A protein and the small-molecule ligand that binds it are described below.
Small molecule (SMILES): CC(=O)N[C@H]1[C@H](O[C@H]2[C@H](O)[C@@H](NC(C)=O)CO[C@@H]2CO)O[C@H](CO)[C@@H](O)[C@@H]1O

Binding-site contacts:
Ligand atom C7 contacts residue GLN206 of chain 2.A at 4.1 Å.
Ligand atom C8 contacts residue GLN206 of chain 2.A at 3.1 Å.
Ligand atom O5 contacts residue ASN269 of chain 2.A at 2.4 Å (h-bond).
Ligand atom C7 contacts residue ARG165 of chain 2.A at 3.8 Å.
Ligand atom C1 contacts residue ASN269 of chain 2.A at 1.4 Å.
Ligand atom O7 contacts residue THR208 of chain 2.A at 4.1 Å.
Ligand atom C8 contacts residue TYR265 of chain 2.A at 3.2 Å (hydrophobic).
Ligand atom C8 contacts residue ARG165 of chain 2.A at 3.8 Å.
Ligand atom O7 contacts residue GLN206 of chain 2.A at 4.4 Å.
Ligand atom C5 contacts residue ASN269 of chain 2.A at 3.7 Å.
Ligand atom O4 contacts residue GLN206 of chain 2.A at 4.4 Å.
Ligand atom O7 contacts residue TYR265 of chain 2.A at 3.7 Å.
Ligand atom C2 contacts residue ASN269 of chain 2.A at 2.5 Å.
Ligand atom C8 contacts residue THR208 of chain 2.A at 3.6 Å.
Ligand atom C8 contacts residue ASN269 of chain 2.A at 3.8 Å.
Ligand atom O7 contacts residue ASN269 of chain 2.A at 4.4 Å.
Ligand atom O7 contacts residue ARG165 of chain 2.A at 3.0 Å (salt-bridge).
Ligand atom C4 contacts residue ASN269 of chain 2.A at 4.3 Å.
Ligand atom C7 contacts residue TYR265 of chain 2.A at 4.0 Å (hydrophobic).
Ligand atom C3 contacts residue ASN269 of chain 2.A at 3.8 Å.
Ligand atom C7 contacts residue ASN269 of chain 2.A at 3.5 Å.
Ligand atom N2 contacts residue ASN269 of chain 2.A at 2.9 Å (h-bond).

Sequence of chain 2.A:
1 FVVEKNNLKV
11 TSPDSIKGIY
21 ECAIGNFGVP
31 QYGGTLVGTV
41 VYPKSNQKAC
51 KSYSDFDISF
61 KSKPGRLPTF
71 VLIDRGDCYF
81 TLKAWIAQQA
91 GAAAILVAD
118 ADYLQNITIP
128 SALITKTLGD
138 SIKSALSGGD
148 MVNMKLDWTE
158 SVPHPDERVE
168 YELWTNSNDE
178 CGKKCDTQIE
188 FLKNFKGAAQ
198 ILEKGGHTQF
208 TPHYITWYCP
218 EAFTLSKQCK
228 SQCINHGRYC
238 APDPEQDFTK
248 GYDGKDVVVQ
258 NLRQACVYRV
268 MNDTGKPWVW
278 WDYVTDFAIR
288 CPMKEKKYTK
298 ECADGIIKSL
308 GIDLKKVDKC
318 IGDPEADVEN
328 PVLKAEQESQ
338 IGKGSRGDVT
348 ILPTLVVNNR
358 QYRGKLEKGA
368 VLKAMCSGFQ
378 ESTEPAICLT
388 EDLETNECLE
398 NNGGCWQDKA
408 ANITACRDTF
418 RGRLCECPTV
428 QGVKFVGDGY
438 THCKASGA